This protein binds this small molecule.
Small molecule (SMILES): CCOc1cc2ncc(C#N)c(Nc3ccc(Oc4ccn5ncnc5c4)c(C)c3)c2cc1NC(=O)/C=C/CN(C)C

Binding-site contacts:
Ligand atom O42 contacts residue CYS107 of chain 1.B at 2.9 Å (h-bond).
Ligand atom C30 contacts residue LEU154 of chain 1.B at 3.6 Å (hydrophobic).
Ligand atom C30 contacts residue ALA53 of chain 1.B at 3.6 Å (hydrophobic).
Ligand atom C04 contacts residue LEU28 of chain 1.B at 3.5 Å (hydrophobic).
Ligand atom N29 contacts residue THR100 of chain 1.B at 2.7 Å (h-bond).
Ligand atom C04 contacts residue GLY106 of chain 1.B at 3.6 Å.
Ligand atom C27 contacts residue LEU154 of chain 1.B at 3.1 Å (hydrophobic).
Ligand atom C28 contacts residue THR100 of chain 1.B at 3.1 Å.
Ligand atom N20 contacts residue PHE166 of chain 1.B at 3.3 Å.
Ligand atom C35 contacts residue CYS107 of chain 1.B at 3.1 Å (hydrophobic).
Ligand atom C19 contacts residue PHE166 of chain 1.B at 3.4 Å (hydrophobic).
Ligand atom C40 contacts residue ASP110 of chain 1.B at 3.2 Å.
Ligand atom C02 contacts residue MET103 of chain 1.B at 3.4 Å (hydrophobic).
Ligand atom N39 contacts residue CYS107 of chain 1.B at 3.0 Å (h-bond).
Ligand atom N39 contacts residue ASP110 of chain 1.B at 2.8 Å (salt-bridge).
Ligand atom C41 contacts residue LEU109 of chain 1.B at 3.5 Å (hydrophobic).
Ligand atom O03 contacts residue GLY106 of chain 1.B at 3.2 Å.
Ligand atom C38 contacts residue CYS107 of chain 1.B at 2.6 Å (hydrophobic).
Ligand atom C36 contacts residue CYS107 of chain 1.B at 2.6 Å (hydrophobic).
Ligand atom N29 contacts residue THR164 of chain 1.B at 3.6 Å.
Ligand atom C23 contacts residue LEU98 of chain 1.B at 3.6 Å (hydrophobic).
Ligand atom C08 contacts residue LEU154 of chain 1.B at 3.2 Å (hydrophobic).
Ligand atom C30 contacts residue GLN101 of chain 1.B at 3.4 Å.
Ligand atom N09 contacts residue LEU154 of chain 1.B at 3.7 Å.
Ligand atom C30 contacts residue MET103 of chain 1.B at 3.4 Å (hydrophobic).
Ligand atom C27 contacts residue ALA53 of chain 1.B at 3.7 Å (hydrophobic).
Ligand atom C38 contacts residue ASP110 of chain 1.B at 3.5 Å.
Ligand atom C02 contacts residue GLY106 of chain 1.B at 3.6 Å.
Ligand atom C05 contacts residue MET103 of chain 1.B at 3.1 Å (hydrophobic).
Ligand atom C13 contacts residue LYS55 of chain 1.B at 3.6 Å.
Ligand atom C12 contacts residue ASP165 of chain 1.B at 3.6 Å.
Ligand atom C25 contacts residue LYS55 of chain 1.B at 3.5 Å.
Ligand atom C37 contacts residue CYS107 of chain 1.B at 1.8 Å (hydrophobic).
Ligand atom O14 contacts residue LYS55 of chain 1.B at 3.0 Å.
Ligand atom C41 contacts residue ASP110 of chain 1.B at 3.6 Å.
Ligand atom C25 contacts residue LEU98 of chain 1.B at 3.6 Å (hydrophobic).
Ligand atom N18 contacts residue SER85 of chain 1.B at 2.8 Å (h-bond).
Ligand atom N31 contacts residue MET103 of chain 1.B at 2.8 Å (h-bond).
Ligand atom C28 contacts residue LEU154 of chain 1.B at 3.6 Å (hydrophobic).
Ligand atom C19 contacts residue SER85 of chain 1.B at 3.1 Å.

Sequence of chain 1.B:
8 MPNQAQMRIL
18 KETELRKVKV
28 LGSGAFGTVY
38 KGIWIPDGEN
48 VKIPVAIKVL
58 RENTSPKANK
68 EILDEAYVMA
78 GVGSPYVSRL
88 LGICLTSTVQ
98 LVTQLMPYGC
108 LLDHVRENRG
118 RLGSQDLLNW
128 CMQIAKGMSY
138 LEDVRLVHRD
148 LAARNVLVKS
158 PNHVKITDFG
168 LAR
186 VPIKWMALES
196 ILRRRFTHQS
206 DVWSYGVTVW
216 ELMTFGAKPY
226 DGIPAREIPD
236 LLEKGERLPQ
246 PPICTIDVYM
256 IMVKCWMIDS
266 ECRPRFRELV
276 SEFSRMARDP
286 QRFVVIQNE